The protein below binds the small molecule below.
Small molecule (SMILES): Cc1ccc2nc(NCc3cc(C)nn3C)[nH]c2n1

Sequence of chain 2.B:
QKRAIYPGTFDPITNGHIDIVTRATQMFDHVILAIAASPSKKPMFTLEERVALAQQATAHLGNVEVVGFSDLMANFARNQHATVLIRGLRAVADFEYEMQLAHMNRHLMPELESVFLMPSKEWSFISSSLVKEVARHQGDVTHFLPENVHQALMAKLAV

Sequence of chain 3.B:
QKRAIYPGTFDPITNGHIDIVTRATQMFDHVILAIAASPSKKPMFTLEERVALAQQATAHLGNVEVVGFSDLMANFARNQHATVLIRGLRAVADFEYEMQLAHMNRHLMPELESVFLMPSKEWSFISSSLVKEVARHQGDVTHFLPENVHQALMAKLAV

Binding-site contacts:
Ligand atom N2 contacts residue LEU73 of chain 2.B at 3.7 Å.
Ligand atom N19 contacts residue HIS138 of chain 3.B at 3.6 Å (h-bond).
Ligand atom C4 contacts residue MET74 of chain 2.B at 3.8 Å (hydrophobic).
Ligand atom C17 contacts residue PRO8 of chain 2.B at 3.9 Å (hydrophobic).
Ligand atom C16 contacts residue SO41 of chain 2.J at 3.6 Å.
Ligand atom C8 contacts residue LEU102 of chain 2.B at 3.6 Å (hydrophobic).
Ligand atom N19 contacts residue ASP72 of chain 2.B at 3.1 Å (salt-bridge).
Ligand atom C10 contacts residue ASN106 of chain 2.B at 3.5 Å.
Ligand atom C13 contacts residue MET74 of chain 2.B at 3.8 Å (hydrophobic).
Ligand atom N11 contacts residue DMS1 of chain 2.O at 3.7 Å.
Ligand atom C8 contacts residue LEU131 of chain 3.B at 3.9 Å (hydrophobic).
Ligand atom C14 contacts residue DMS1 of chain 2.O at 3.7 Å.
Ligand atom N2 contacts residue MET74 of chain 2.B at 3.0 Å (h-bond).
Ligand atom N5 contacts residue HIS138 of chain 3.B at 3.8 Å.
Ligand atom C13 contacts residue ALA37 of chain 2.B at 3.7 Å (hydrophobic).
Ligand atom C16 contacts residue SER39 of chain 2.B at 3.5 Å.
Ligand atom C17 contacts residue DMS1 of chain 2.O at 3.4 Å.
Ligand atom C3 contacts residue LEU73 of chain 2.B at 3.8 Å (hydrophobic).
Ligand atom C4 contacts residue DMS1 of chain 2.O at 3.9 Å.
Ligand atom C17 contacts residue MET74 of chain 2.B at 3.8 Å (hydrophobic).
Ligand atom C17 contacts residue GLY9 of chain 2.B at 3.8 Å.
Ligand atom C1 contacts residue HIS138 of chain 3.B at 3.8 Å.
Ligand atom C10 contacts residue MET105 of chain 2.B at 3.4 Å (hydrophobic).
Ligand atom C14 contacts residue ALA37 of chain 2.B at 3.5 Å (hydrophobic).
Ligand atom C18 contacts residue HIS138 of chain 3.B at 3.5 Å.
Ligand atom N6 contacts residue LEU73 of chain 2.B at 3.6 Å.
Ligand atom N15 contacts residue DMS1 of chain 2.O at 3.5 Å.
Ligand atom C18 contacts residue SO41 of chain 2.J at 3.7 Å.
Ligand atom C8 contacts residue VAL135 of chain 3.B at 3.9 Å (hydrophobic).
Ligand atom C9 contacts residue GLU134 of chain 3.B at 3.5 Å.
Ligand atom N5 contacts residue DMS1 of chain 2.O at 3.8 Å.
Ligand atom N11 contacts residue ALA37 of chain 2.B at 3.4 Å.
Ligand atom N15 contacts residue ALA37 of chain 2.B at 3.4 Å.
Ligand atom C3 contacts residue MET74 of chain 2.B at 3.5 Å (hydrophobic).
Ligand atom C10 contacts residue VAL135 of chain 3.B at 3.8 Å (hydrophobic).
Ligand atom C7 contacts residue VAL135 of chain 3.B at 3.9 Å (hydrophobic).
Ligand atom N6 contacts residue MET74 of chain 2.B at 3.7 Å.
Ligand atom C12 contacts residue ALA37 of chain 2.B at 3.6 Å (hydrophobic).
Ligand atom C13 contacts residue PHE70 of chain 2.B at 3.7 Å (hydrophobic).
Ligand atom C9 contacts residue DMS1 of chain 2.O at 3.8 Å.